Binding-site contacts:
Ligand atom O6 contacts residue GLN328 of chain 58.E at 4.3 Å.
Ligand atom C4 contacts residue ASN307 of chain 58.E at 4.2 Å.
Ligand atom O5 contacts residue ASN307 of chain 58.E at 2.3 Å (h-bond).
Ligand atom N2 contacts residue ASN307 of chain 58.E at 3.0 Å (h-bond).
Ligand atom C3 contacts residue ASN307 of chain 58.E at 3.8 Å.
Ligand atom C8 contacts residue ASN307 of chain 58.E at 4.5 Å.
Ligand atom C1 contacts residue ASN307 of chain 58.E at 1.4 Å.
Ligand atom C7 contacts residue ASN307 of chain 58.E at 4.1 Å.
Ligand atom C8 contacts residue ILE306 of chain 58.E at 3.7 Å (hydrophobic).
Ligand atom C7 contacts residue PRO305 of chain 58.E at 4.3 Å (hydrophobic).
Ligand atom C8 contacts residue PRO305 of chain 58.E at 2.9 Å (hydrophobic).
Ligand atom C2 contacts residue ASN307 of chain 58.E at 2.5 Å.
Ligand atom C5 contacts residue ASN307 of chain 58.E at 3.6 Å.

Sequence of chain 58.E:
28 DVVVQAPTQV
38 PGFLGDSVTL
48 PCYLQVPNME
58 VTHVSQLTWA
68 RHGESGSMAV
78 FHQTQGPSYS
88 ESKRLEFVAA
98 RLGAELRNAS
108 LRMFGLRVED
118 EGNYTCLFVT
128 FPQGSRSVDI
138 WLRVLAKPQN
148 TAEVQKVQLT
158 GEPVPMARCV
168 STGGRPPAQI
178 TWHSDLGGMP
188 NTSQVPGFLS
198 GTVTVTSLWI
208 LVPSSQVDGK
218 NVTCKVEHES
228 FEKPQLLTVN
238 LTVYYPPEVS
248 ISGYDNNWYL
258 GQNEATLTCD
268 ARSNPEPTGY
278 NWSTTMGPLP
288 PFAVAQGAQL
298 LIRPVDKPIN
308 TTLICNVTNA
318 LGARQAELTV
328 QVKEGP

The small molecule below binds the protein below.
Small molecule (SMILES): CC(=O)N[C@H]1[C@H](O[C@H]2[C@H](O)[C@@H](NC(C)=O)CO[C@@H]2CO[C@@H]2O[C@@H](C)[C@@H](O)[C@@H](O)[C@@H]2O)O[C@H](CO)[C@@H](O[C@@H]2O[C@H](CO)[C@@H](O)[C@H](O)[C@@H]2O)[C@@H]1O